The small molecule below binds the protein below.
Small molecule (SMILES): O=C(O)C1(c2ccc(-c3ccc(Cl)c(Cl)c3)c(F)c2)CC1

Binding-site contacts:
Ligand atom OAA contacts residue LYS15 of chain 1.B at 3.5 Å (salt-bridge).
Ligand atom CL1 contacts residue H501 of chain 2.D at 1.7 Å.
Ligand atom CAH contacts residue H501 of chain 2.D at 1.3 Å.
Ligand atom CAU contacts residue H501 of chain 2.D at 1.1 Å.
Ligand atom CAI contacts residue LEU17 of chain 1.B at 3.2 Å (hydrophobic).
Ligand atom CAO contacts residue LEU17 of chain 2.B at 3.7 Å (hydrophobic).
Ligand atom CAN contacts residue H501 of chain 2.D at 0.8 Å.
Ligand atom CAS contacts residue LEU17 of chain 1.B at 4.0 Å (hydrophobic).
Ligand atom CAQ contacts residue LEU110 of chain 1.B at 3.9 Å (hydrophobic).
Ligand atom CL2 contacts residue LEU110 of chain 2.B at 3.7 Å.
Ligand atom FAC contacts residue H501 of chain 2.D at 0.6 Å.
Ligand atom CAL contacts residue H501 of chain 2.D at 0.8 Å.
Ligand atom FAC contacts residue LEU17 of chain 2.B at 3.4 Å.
Ligand atom CAG contacts residue H501 of chain 2.D at 0.5 Å.
Ligand atom CAT contacts residue H501 of chain 2.D at 0.8 Å.
Ligand atom OAB contacts residue H501 of chain 2.D at 0.8 Å.
Ligand atom CAJ contacts residue H501 of chain 2.D at 0.8 Å.
Ligand atom CAN contacts residue LYS15 of chain 1.B at 3.9 Å.
Ligand atom CAQ contacts residue H501 of chain 2.D at 0.1 Å.
Ligand atom CL2 contacts residue SER117 of chain 1.B at 3.5 Å.
Ligand atom OAA contacts residue H501 of chain 2.D at 1.7 Å (h-bond).
Ligand atom CAR contacts residue H501 of chain 2.D at 0.6 Å.
Ligand atom CAS contacts residue H501 of chain 2.D at 0.8 Å.
Ligand atom CL1 contacts residue SER117 of chain 1.B at 3.4 Å.
Ligand atom CAT contacts residue LEU17 of chain 1.B at 3.7 Å (hydrophobic).
Ligand atom CL1 contacts residue THR119 of chain 1.B at 3.8 Å.
Ligand atom CAI contacts residue ALA108 of chain 1.B at 3.8 Å (hydrophobic).
Ligand atom CAP contacts residue H501 of chain 2.D at 0.1 Å.
Ligand atom CL2 contacts residue SER117 of chain 2.B at 3.4 Å.
Ligand atom CAO contacts residue H501 of chain 2.D at 0.8 Å.
Ligand atom CAK contacts residue H501 of chain 2.D at 0.5 Å.
Ligand atom CL2 contacts residue H501 of chain 2.D at 0.4 Å.
Ligand atom CL1 contacts residue THR118 of chain 1.B at 3.5 Å.
Ligand atom CAL contacts residue LYS15 of chain 2.B at 3.5 Å.
Ligand atom CAH contacts residue LEU17 of chain 1.B at 3.4 Å (hydrophobic).
Ligand atom CAF contacts residue H501 of chain 2.D at 0.1 Å.
Ligand atom CAM contacts residue H501 of chain 2.D at 1.2 Å.
Ligand atom CAI contacts residue H501 of chain 2.D at 0.6 Å.
Ligand atom CAP contacts residue LEU110 of chain 2.B at 4.0 Å (hydrophobic).
Ligand atom FAC contacts residue ALA108 of chain 2.B at 3.6 Å.

Sequence of chain 2.B:
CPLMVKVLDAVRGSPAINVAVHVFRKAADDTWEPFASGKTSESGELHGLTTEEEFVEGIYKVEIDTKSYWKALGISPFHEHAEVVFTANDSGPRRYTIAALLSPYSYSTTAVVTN

Sequence of chain 1.B:
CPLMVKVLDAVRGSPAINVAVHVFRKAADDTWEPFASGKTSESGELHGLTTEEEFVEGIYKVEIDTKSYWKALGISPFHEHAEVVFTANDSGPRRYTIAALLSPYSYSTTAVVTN